Sequence of chain 57.F:
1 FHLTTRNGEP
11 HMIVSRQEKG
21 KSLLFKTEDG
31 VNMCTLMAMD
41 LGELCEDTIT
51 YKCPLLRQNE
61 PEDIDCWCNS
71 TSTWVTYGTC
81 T

This small molecule binds to this protein.
Small molecule (SMILES): OC[C@H]1O[C@@H](O)[C@@H](O)[C@@H](O)[C@@H]1O

Binding-site contacts:
Ligand atom O6 contacts residue NAG1 of chain 57.Z at 4.5 Å.
Ligand atom C3 contacts residue BMA1 of chain 57.BA at 2.5 Å.
Ligand atom C1 contacts residue NAG1 of chain 57.Z at 1.7 Å.
Ligand atom O5 contacts residue NAG1 of chain 57.Z at 2.5 Å (h-bond).
Ligand atom O2 contacts residue BMA1 of chain 57.BA at 3.0 Å (h-bond).
Ligand atom C2 contacts residue NAG1 of chain 57.Z at 2.9 Å.
Ligand atom O2 contacts residue HIS2 of chain 57.F at 3.4 Å (h-bond).
Ligand atom C2 contacts residue BMA1 of chain 57.BA at 3.2 Å.
Ligand atom C2 contacts residue HIS2 of chain 57.F at 4.5 Å.
Ligand atom C3 contacts residue NAG1 of chain 57.Z at 4.1 Å.
Ligand atom O2 contacts residue NAG1 of chain 57.Z at 3.4 Å (h-bond).
Ligand atom O3 contacts residue BMA1 of chain 57.BA at 1.1 Å.
Ligand atom O4 contacts residue BMA1 of chain 57.BA at 4.0 Å.
Ligand atom C4 contacts residue BMA1 of chain 57.BA at 3.6 Å.
Ligand atom C5 contacts residue NAG1 of chain 57.Z at 3.8 Å.